A small-molecule ligand and the protein it binds are described below.
Small molecule (SMILES): C[C@H](O)[C@H](N)[C@@H]1O[C@](O)(C(=O)O)C[C@H](O)[C@@H]1N

Sequence of chain 1.D:
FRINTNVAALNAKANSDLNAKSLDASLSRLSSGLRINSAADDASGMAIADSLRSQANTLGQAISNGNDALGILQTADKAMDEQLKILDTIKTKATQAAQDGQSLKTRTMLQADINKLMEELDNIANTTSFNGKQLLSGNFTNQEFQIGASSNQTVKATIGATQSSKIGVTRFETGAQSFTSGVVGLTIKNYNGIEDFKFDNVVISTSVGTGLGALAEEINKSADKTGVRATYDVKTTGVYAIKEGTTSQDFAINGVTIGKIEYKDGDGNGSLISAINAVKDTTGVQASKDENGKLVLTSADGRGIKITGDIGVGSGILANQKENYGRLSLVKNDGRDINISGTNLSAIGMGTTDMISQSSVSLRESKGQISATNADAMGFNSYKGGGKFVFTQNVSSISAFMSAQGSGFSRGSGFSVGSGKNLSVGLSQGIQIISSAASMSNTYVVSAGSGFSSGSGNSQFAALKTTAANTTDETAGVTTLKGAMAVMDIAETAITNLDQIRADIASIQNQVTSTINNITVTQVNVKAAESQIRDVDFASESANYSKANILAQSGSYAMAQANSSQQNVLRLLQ

Binding-site contacts:
Ligand atom C3 contacts residue SER405 of chain 1.D at 2.0 Å.
Ligand atom C2 contacts residue SER405 of chain 1.D at 1.5 Å.
Ligand atom C1 contacts residue SER405 of chain 1.D at 2.9 Å.
Ligand atom O1A contacts residue SER405 of chain 1.D at 3.6 Å (h-bond).
Ligand atom N7 contacts residue SER401 of chain 1.D at 4.3 Å.
Ligand atom N7 contacts residue P8E1 of chain 1.ZB at 3.4 Å.
Ligand atom O4 contacts residue ARG413 of chain 1.D at 3.7 Å.
Ligand atom O4 contacts residue SER405 of chain 1.D at 4.2 Å.
Ligand atom O6 contacts residue SER405 of chain 1.D at 2.2 Å (h-bond).
Ligand atom C5 contacts residue SER405 of chain 1.D at 3.7 Å.
Ligand atom C7 contacts residue SER405 of chain 1.D at 4.4 Å.
Ligand atom C4 contacts residue ARG413 of chain 1.D at 3.8 Å.
Ligand atom C4 contacts residue SER405 of chain 1.D at 3.3 Å.
Ligand atom C6 contacts residue SER405 of chain 1.D at 3.1 Å.
Ligand atom O8 contacts residue SER405 of chain 1.D at 4.4 Å.
Ligand atom O1B contacts residue SER405 of chain 1.D at 3.7 Å.